Sequence of chain 1.B:
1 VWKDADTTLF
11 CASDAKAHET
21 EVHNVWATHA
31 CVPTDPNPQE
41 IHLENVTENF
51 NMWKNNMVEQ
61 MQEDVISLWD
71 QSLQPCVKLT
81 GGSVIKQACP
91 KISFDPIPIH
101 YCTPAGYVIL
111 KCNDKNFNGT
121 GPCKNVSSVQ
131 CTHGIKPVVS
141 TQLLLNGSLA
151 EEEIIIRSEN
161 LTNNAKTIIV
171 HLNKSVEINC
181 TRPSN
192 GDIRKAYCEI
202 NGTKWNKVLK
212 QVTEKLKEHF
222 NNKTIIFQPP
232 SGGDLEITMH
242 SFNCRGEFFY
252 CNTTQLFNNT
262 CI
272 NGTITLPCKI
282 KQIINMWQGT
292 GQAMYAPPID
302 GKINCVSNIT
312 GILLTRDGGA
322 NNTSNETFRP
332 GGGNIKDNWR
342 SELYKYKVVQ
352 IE

The small molecule below binds the protein below.
Small molecule (SMILES): CC(=O)N[C@@H]1[C@@H](O)[C@H](O)[C@@H](CO)O[C@H]1O

Binding-site contacts:
Ligand atom C1 contacts residue SER308 of chain 1.B at 3.7 Å.
Ligand atom C4 contacts residue ARG246 of chain 1.B at 4.2 Å.
Ligand atom C7 contacts residue VAL138 of chain 1.B at 4.3 Å (hydrophobic).
Ligand atom C3 contacts residue ASN146 of chain 1.B at 3.7 Å.
Ligand atom O6 contacts residue ASP95 of chain 1.B at 4.2 Å.
Ligand atom O6 contacts residue LYS136 of chain 1.B at 3.8 Å.
Ligand atom C8 contacts residue VAL138 of chain 1.B at 4.1 Å (hydrophobic).
Ligand atom C5 contacts residue ASN146 of chain 1.B at 3.6 Å.
Ligand atom C7 contacts residue ASN146 of chain 1.B at 3.4 Å.
Ligand atom C6 contacts residue LYS136 of chain 1.B at 4.4 Å.
Ligand atom O5 contacts residue NAG1 of chain 1.X at 3.8 Å.
Ligand atom C4 contacts residue ASP95 of chain 1.B at 4.3 Å.
Ligand atom O3 contacts residue ARG246 of chain 1.B at 3.6 Å.
Ligand atom C1 contacts residue ASN146 of chain 1.B at 1.4 Å.
Ligand atom C8 contacts residue PHE243 of chain 1.B at 4.2 Å (hydrophobic).
Ligand atom O3 contacts residue CYS306 of chain 1.B at 3.3 Å (h-bond).
Ligand atom C6 contacts residue NAG1 of chain 1.X at 3.8 Å.
Ligand atom C2 contacts residue ASN146 of chain 1.B at 2.4 Å.
Ligand atom C2 contacts residue VAL307 of chain 1.B at 4.2 Å (hydrophobic).
Ligand atom C5 contacts residue VAL307 of chain 1.B at 3.6 Å (hydrophobic).
Ligand atom C8 contacts residue ASN244 of chain 1.B at 4.1 Å.
Ligand atom C4 contacts residue ASN146 of chain 1.B at 4.2 Å.
Ligand atom O5 contacts residue VAL307 of chain 1.B at 4.2 Å.
Ligand atom C4 contacts residue VAL307 of chain 1.B at 3.9 Å (hydrophobic).
Ligand atom O7 contacts residue PRO96 of chain 1.B at 4.2 Å.
Ligand atom C3 contacts residue VAL307 of chain 1.B at 3.6 Å (hydrophobic).
Ligand atom O4 contacts residue ARG246 of chain 1.B at 3.2 Å (salt-bridge).
Ligand atom C2 contacts residue SER308 of chain 1.B at 4.0 Å.
Ligand atom C3 contacts residue ARG246 of chain 1.B at 4.4 Å.
Ligand atom C5 contacts residue NAG1 of chain 1.X at 4.0 Å.
Ligand atom C8 contacts residue LEU145 of chain 1.B at 3.7 Å (hydrophobic).
Ligand atom N2 contacts residue ASN146 of chain 1.B at 2.8 Å (h-bond).
Ligand atom O4 contacts residue VAL307 of chain 1.B at 3.9 Å.
Ligand atom O5 contacts residue ASN146 of chain 1.B at 2.4 Å (h-bond).
Ligand atom C1 contacts residue VAL307 of chain 1.B at 4.0 Å (hydrophobic).
Ligand atom C3 contacts residue CYS306 of chain 1.B at 4.4 Å (hydrophobic).
Ligand atom O5 contacts residue LYS136 of chain 1.B at 4.1 Å.
Ligand atom O7 contacts residue VAL138 of chain 1.B at 4.1 Å.
Ligand atom O7 contacts residue ASN146 of chain 1.B at 3.6 Å (h-bond).
Ligand atom N2 contacts residue SER308 of chain 1.B at 3.4 Å.